Sequence of chain 1.K:
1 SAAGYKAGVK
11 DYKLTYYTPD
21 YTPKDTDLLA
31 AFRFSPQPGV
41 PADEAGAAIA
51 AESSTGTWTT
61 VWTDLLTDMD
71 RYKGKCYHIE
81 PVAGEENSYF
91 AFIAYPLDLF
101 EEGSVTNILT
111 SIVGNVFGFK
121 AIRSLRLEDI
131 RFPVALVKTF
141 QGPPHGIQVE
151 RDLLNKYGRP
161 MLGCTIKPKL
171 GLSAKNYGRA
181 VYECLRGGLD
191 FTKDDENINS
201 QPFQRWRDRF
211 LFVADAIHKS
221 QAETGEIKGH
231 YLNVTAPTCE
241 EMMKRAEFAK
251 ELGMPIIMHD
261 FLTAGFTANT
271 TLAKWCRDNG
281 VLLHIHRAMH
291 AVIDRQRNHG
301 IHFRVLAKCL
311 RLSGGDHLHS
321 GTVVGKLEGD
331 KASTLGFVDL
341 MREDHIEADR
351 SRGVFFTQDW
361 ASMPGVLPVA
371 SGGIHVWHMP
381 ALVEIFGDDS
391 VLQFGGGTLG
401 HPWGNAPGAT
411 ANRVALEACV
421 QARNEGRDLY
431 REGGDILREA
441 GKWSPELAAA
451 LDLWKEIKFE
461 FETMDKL

This protein binds this small molecule.
Small molecule (SMILES): O=C(O)[C@@](O)(COP(=O)(O)O)[C@H](O)[C@H](O)COP(=O)(O)O

Binding-site contacts:
Ligand atom O1P contacts residue LYS167 of chain 1.I at 3.4 Å.
Ligand atom O1 contacts residue LYS167 of chain 1.I at 3.3 Å (salt-bridge).
Ligand atom O7 contacts residue ASN115 of chain 1.K at 2.9 Å (h-bond).
Ligand atom O3P contacts residue THR57 of chain 1.K at 3.5 Å (h-bond).
Ligand atom C contacts residue ASN115 of chain 1.K at 3.4 Å.
Ligand atom O3P contacts residue GLY372 of chain 1.I at 3.4 Å.
Ligand atom O5 contacts residue LEU327 of chain 1.I at 3.2 Å.
Ligand atom O4 contacts residue SER371 of chain 1.I at 2.9 Å (h-bond).
Ligand atom O3 contacts residue HIS286 of chain 1.I at 3.0 Å (h-bond).
Ligand atom O6 contacts residue GLU52 of chain 1.K at 3.4 Å (salt-bridge).
Ligand atom O3 contacts residue FMT1 of chain 1.EA at 2.4 Å (h-bond).
Ligand atom O5P contacts residue ARG287 of chain 1.I at 2.6 Å.
Ligand atom O3P contacts residue TRP58 of chain 1.K at 3.3 Å.
Ligand atom O4P contacts residue SER371 of chain 1.I at 3.5 Å (h-bond).
Ligand atom O7 contacts residue GLU196 of chain 1.I at 3.4 Å (salt-bridge).
Ligand atom O4 contacts residue GLY372 of chain 1.I at 3.3 Å (h-bond).
Ligand atom O7 contacts residue MG1 of chain 1.CA at 2.4 Å.
Ligand atom C contacts residue LYS167 of chain 1.I at 3.5 Å.
Ligand atom O7 contacts residue LYS167 of chain 1.I at 3.4 Å (salt-bridge).
Ligand atom C2 contacts residue MG1 of chain 1.CA at 2.9 Å.
Ligand atom O1P contacts residue THR57 of chain 1.K at 2.5 Å (h-bond).
Ligand atom C3 contacts residue MG1 of chain 1.CA at 3.2 Å.
Ligand atom O3P contacts residue LYS326 of chain 1.I at 2.8 Å (salt-bridge).
Ligand atom O7 contacts residue LYS169 of chain 1.I at 2.8 Å (salt-bridge).
Ligand atom O6 contacts residue LYS326 of chain 1.I at 2.9 Å (salt-bridge).
Ligand atom C3 contacts residue SER371 of chain 1.I at 3.5 Å.
Ligand atom O4P contacts residue HIS319 of chain 1.I at 2.6 Å (h-bond).
Ligand atom O2 contacts residue LYS167 of chain 1.I at 3.0 Å (salt-bridge).
Ligand atom C contacts residue MG1 of chain 1.CA at 3.0 Å.
Ligand atom O2 contacts residue MG1 of chain 1.CA at 2.4 Å.
Ligand atom O3P contacts residue GLY373 of chain 1.I at 2.8 Å (h-bond).
Ligand atom O3 contacts residue MG1 of chain 1.CA at 2.4 Å.
Ligand atom C3 contacts residue FMT1 of chain 1.EA at 3.3 Å.
Ligand atom O2 contacts residue THR165 of chain 1.I at 3.1 Å (h-bond).
Ligand atom O2P contacts residue GLY395 of chain 1.I at 2.8 Å (h-bond).
Ligand atom O7 contacts residue ASP195 of chain 1.I at 3.2 Å (salt-bridge).
Ligand atom O3 contacts residue GLU196 of chain 1.I at 3.5 Å (salt-bridge).
Ligand atom O1P contacts residue GLY396 of chain 1.I at 2.7 Å (h-bond).
Ligand atom O6P contacts residue ARG287 of chain 1.I at 2.8 Å (salt-bridge).
Ligand atom P1 contacts residue THR57 of chain 1.K at 3.5 Å.

Sequence of chain 1.I:
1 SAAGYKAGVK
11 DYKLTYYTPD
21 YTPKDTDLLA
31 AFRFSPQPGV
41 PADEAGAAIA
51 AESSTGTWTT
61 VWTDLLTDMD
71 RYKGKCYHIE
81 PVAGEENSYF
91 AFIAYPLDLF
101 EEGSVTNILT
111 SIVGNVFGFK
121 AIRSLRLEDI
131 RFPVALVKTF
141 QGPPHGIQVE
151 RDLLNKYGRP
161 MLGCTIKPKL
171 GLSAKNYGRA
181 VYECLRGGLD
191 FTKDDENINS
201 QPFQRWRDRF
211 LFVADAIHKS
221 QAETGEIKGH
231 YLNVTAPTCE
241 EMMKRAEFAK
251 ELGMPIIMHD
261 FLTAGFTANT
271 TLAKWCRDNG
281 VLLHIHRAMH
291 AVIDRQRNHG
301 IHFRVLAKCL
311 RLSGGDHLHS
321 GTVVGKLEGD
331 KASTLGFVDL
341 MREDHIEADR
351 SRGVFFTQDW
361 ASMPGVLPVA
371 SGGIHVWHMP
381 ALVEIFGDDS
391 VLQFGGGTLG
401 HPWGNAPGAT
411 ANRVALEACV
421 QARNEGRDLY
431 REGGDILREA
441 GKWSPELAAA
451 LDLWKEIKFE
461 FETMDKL